Binding-site contacts:
Ligand atom O26 contacts residue ALA28 of chain 1.B at 3.8 Å.
Ligand atom O18 contacts residue ASP25 of chain 1.A at 2.5 Å (salt-bridge).
Ligand atom N20 contacts residue GLY27 of chain 1.B at 3.1 Å (h-bond).
Ligand atom C17 contacts residue ASP25 of chain 1.A at 3.3 Å.
Ligand atom C33 contacts residue GLY27 of chain 1.B at 3.4 Å.
Ligand atom O9 contacts residue GLY48 of chain 1.A at 3.8 Å.
Ligand atom O28 contacts residue ASP29 of chain 1.B at 2.8 Å (salt-bridge).
Ligand atom C7 contacts residue VAL32 of chain 1.A at 3.8 Å (hydrophobic).
Ligand atom O26 contacts residue ASP30 of chain 1.B at 3.1 Å (salt-bridge).
Ligand atom O18 contacts residue ASP25 of chain 1.B at 2.6 Å (salt-bridge).
Ligand atom C29 contacts residue ASP29 of chain 1.B at 3.7 Å.
Ligand atom O10 contacts residue ILE50 of chain 1.B at 3.6 Å.
Ligand atom C27 contacts residue ASP29 of chain 1.B at 3.5 Å.
Ligand atom C17 contacts residue ASP25 of chain 1.B at 3.5 Å.
Ligand atom C35 contacts residue PRO81 of chain 1.A at 3.8 Å (hydrophobic).
Ligand atom C40 contacts residue ASP30 of chain 1.A at 3.1 Å.
Ligand atom C30 contacts residue GLY48 of chain 1.B at 3.2 Å.
Ligand atom O23 contacts residue ALA28 of chain 1.B at 3.5 Å.
Ligand atom C31 contacts residue GLY48 of chain 1.B at 3.2 Å.
Ligand atom C32 contacts residue ASP25 of chain 1.A at 3.3 Å.
Ligand atom C6 contacts residue ALA28 of chain 1.A at 3.5 Å (hydrophobic).
Ligand atom C36 contacts residue ILE50 of chain 1.B at 3.6 Å (hydrophobic).
Ligand atom C7 contacts residue ASP30 of chain 1.A at 3.3 Å.
Ligand atom C4 contacts residue GLY48 of chain 1.A at 3.3 Å.
Ligand atom O41 contacts residue ILE47 of chain 1.A at 3.8 Å.
Ligand atom C16 contacts residue ASP25 of chain 1.A at 3.2 Å.
Ligand atom O18 contacts residue ALA28 of chain 1.B at 3.8 Å.
Ligand atom O39 contacts residue ASP30 of chain 1.A at 2.9 Å (salt-bridge).
Ligand atom C12 contacts residue GLY27 of chain 1.A at 3.6 Å.
Ligand atom C7 contacts residue ALA28 of chain 1.A at 3.5 Å (hydrophobic).
Ligand atom C36 contacts residue GLY49 of chain 1.B at 3.6 Å.
Ligand atom C29 contacts residue GLY27 of chain 1.B at 3.6 Å.
Ligand atom C32 contacts residue GLY27 of chain 1.B at 3.7 Å.
Ligand atom O9 contacts residue ILE50 of chain 1.B at 3.2 Å.
Ligand atom C36 contacts residue PRO81 of chain 1.A at 3.8 Å (hydrophobic).
Ligand atom C34 contacts residue VAL82 of chain 1.A at 3.8 Å (hydrophobic).
Ligand atom O9 contacts residue GLY49 of chain 1.A at 3.3 Å.
Ligand atom O18 contacts residue GLY27 of chain 1.B at 3.3 Å.
Ligand atom C13 contacts residue ASP25 of chain 1.B at 3.7 Å.
Ligand atom O26 contacts residue ASP29 of chain 1.B at 3.2 Å (salt-bridge).

Sequence of chain 1.B:
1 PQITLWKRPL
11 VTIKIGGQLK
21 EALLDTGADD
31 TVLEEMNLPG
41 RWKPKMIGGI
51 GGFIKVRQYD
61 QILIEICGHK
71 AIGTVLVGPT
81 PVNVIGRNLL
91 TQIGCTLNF

This protein binds this small molecule.
Small molecule (SMILES): CC(C)CN(C[C@@H](O)[C@H](Cc1ccccc1)NC(=O)O[C@H]1CO[C@H]2OCC[C@H]21)S(=O)(=O)c1ccc2c(c1)OCO2

Sequence of chain 1.A:
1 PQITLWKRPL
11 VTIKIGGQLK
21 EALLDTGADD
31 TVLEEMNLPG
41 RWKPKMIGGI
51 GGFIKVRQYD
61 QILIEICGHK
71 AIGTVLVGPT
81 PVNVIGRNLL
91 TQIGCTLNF